The protein below binds the small molecule below.
Small molecule (SMILES): CC[C@H](C)[C@H](NC(=O)CNC(=O)[C@H](CO)NC(=O)CNC(=O)[C@@H](N)CC(=O)O)C(=O)O

Sequence of chain 1.A:
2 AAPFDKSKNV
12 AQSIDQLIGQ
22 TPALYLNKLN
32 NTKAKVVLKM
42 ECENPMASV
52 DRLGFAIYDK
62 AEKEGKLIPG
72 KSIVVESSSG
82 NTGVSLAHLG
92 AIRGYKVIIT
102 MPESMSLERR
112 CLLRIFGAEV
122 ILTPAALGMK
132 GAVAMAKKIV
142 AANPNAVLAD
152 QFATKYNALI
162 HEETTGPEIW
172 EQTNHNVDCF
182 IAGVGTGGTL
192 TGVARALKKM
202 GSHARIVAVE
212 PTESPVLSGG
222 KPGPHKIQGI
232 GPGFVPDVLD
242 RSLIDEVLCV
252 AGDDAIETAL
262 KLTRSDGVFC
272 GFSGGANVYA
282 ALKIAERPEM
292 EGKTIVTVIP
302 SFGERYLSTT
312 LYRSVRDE

Binding-site contacts:
Ligand atom N contacts residue SER80 of chain 1.A at 3.0 Å (h-bond).
Ligand atom CG2 contacts residue PHE153 of chain 1.A at 3.9 Å (hydrophobic).
Ligand atom C contacts residue GLY81 of chain 1.A at 4.0 Å.
Ligand atom CD1 contacts residue GLY186 of chain 1.A at 4.0 Å.
Ligand atom OD2 contacts residue HIS226 of chain 1.A at 2.9 Å (h-bond).
Ligand atom O contacts residue GLN229 of chain 1.A at 3.8 Å.
Ligand atom CD1 contacts residue GLY230 of chain 1.A at 3.9 Å.
Ligand atom O contacts residue SER79 of chain 1.A at 2.8 Å (h-bond).
Ligand atom C contacts residue ASN82 of chain 1.A at 4.0 Å.
Ligand atom C contacts residue GLN152 of chain 1.A at 4.0 Å.
Ligand atom CA contacts residue MET130 of chain 1.A at 3.9 Å (hydrophobic).
Ligand atom O contacts residue GLN229 of chain 1.A at 3.8 Å.
Ligand atom OXT contacts residue ASN82 of chain 1.A at 3.1 Å (h-bond).
Ligand atom C contacts residue GLY230 of chain 1.A at 3.8 Å.
Ligand atom OXT contacts residue LLP51 of chain 1.A at 3.8 Å.
Ligand atom CG2 contacts residue LLP51 of chain 1.A at 3.9 Å.
Ligand atom OXT contacts residue SER79 of chain 1.A at 3.5 Å (h-bond).
Ligand atom CB contacts residue MET130 of chain 1.A at 3.1 Å (hydrophobic).
Ligand atom N contacts residue SER80 of chain 1.A at 3.6 Å (h-bond).
Ligand atom OD2 contacts residue PRO225 of chain 1.A at 3.2 Å.
Ligand atom CG2 contacts residue GLN152 of chain 1.A at 3.4 Å.
Ligand atom N contacts residue GLY81 of chain 1.A at 3.9 Å.
Ligand atom C contacts residue SER79 of chain 1.A at 3.4 Å.
Ligand atom CA contacts residue HIS226 of chain 1.A at 3.7 Å.
Ligand atom CD1 contacts residue PRO233 of chain 1.A at 3.8 Å (hydrophobic).
Ligand atom C contacts residue GLY81 of chain 1.A at 4.0 Å.
Ligand atom N contacts residue MET130 of chain 1.A at 3.6 Å (h-bond).
Ligand atom CD1 contacts residue ILE231 of chain 1.A at 3.9 Å (hydrophobic).
Ligand atom OXT contacts residue GLY81 of chain 1.A at 3.5 Å.
Ligand atom CG contacts residue HIS226 of chain 1.A at 4.0 Å.
Ligand atom CB contacts residue HIS226 of chain 1.A at 3.5 Å.
Ligand atom C contacts residue THR83 of chain 1.A at 4.0 Å.
Ligand atom CG1 contacts residue GLY230 of chain 1.A at 3.4 Å.
Ligand atom OXT contacts residue THR83 of chain 1.A at 2.9 Å (h-bond).
Ligand atom O contacts residue GLN152 of chain 1.A at 3.0 Å (h-bond).
Ligand atom OD2 contacts residue GLY224 of chain 1.A at 4.1 Å.
Ligand atom O contacts residue GLY230 of chain 1.A at 3.0 Å (h-bond).
Ligand atom CA contacts residue SER80 of chain 1.A at 3.7 Å.
Ligand atom O contacts residue THR83 of chain 1.A at 4.0 Å.
Ligand atom N contacts residue HIS226 of chain 1.A at 3.0 Å (h-bond).